Binding-site contacts:
Ligand atom C3 contacts residue ASN61 of chain 1.D at 3.9 Å.
Ligand atom O5 contacts residue ASN61 of chain 1.D at 2.3 Å (h-bond).
Ligand atom C5 contacts residue ASN61 of chain 1.D at 3.6 Å.
Ligand atom C2 contacts residue ASN61 of chain 1.D at 2.6 Å.
Ligand atom O4 contacts residue GLN43 of chain 1.D at 3.7 Å.
Ligand atom C1 contacts residue VAL45 of chain 1.D at 3.6 Å (hydrophobic).
Ligand atom N2 contacts residue ASN61 of chain 1.D at 3.2 Å (h-bond).
Ligand atom C4 contacts residue ARG44 of chain 1.D at 4.3 Å.
Ligand atom O5 contacts residue VAL45 of chain 1.D at 3.5 Å (h-bond).
Ligand atom O7 contacts residue ASN61 of chain 1.D at 2.6 Å (h-bond).
Ligand atom C6 contacts residue ASN61 of chain 1.D at 4.5 Å.
Ligand atom C4 contacts residue ASN61 of chain 1.D at 4.2 Å.
Ligand atom C2 contacts residue VAL45 of chain 1.D at 4.4 Å (hydrophobic).
Ligand atom O5 contacts residue ARG44 of chain 1.D at 4.3 Å.
Ligand atom C1 contacts residue ASN61 of chain 1.D at 1.4 Å.
Ligand atom C7 contacts residue ASN61 of chain 1.D at 3.3 Å.

The protein below binds the small molecule below.
Small molecule (SMILES): CC(=O)N[C@@H]1[C@@H](O)[C@H](O)[C@@H](CO)O[C@H]1O

Sequence of chain 1.D:
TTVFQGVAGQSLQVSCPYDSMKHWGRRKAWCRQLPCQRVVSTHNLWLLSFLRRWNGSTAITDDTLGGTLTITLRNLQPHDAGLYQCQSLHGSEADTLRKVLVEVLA